Sequence of chain 1.A:
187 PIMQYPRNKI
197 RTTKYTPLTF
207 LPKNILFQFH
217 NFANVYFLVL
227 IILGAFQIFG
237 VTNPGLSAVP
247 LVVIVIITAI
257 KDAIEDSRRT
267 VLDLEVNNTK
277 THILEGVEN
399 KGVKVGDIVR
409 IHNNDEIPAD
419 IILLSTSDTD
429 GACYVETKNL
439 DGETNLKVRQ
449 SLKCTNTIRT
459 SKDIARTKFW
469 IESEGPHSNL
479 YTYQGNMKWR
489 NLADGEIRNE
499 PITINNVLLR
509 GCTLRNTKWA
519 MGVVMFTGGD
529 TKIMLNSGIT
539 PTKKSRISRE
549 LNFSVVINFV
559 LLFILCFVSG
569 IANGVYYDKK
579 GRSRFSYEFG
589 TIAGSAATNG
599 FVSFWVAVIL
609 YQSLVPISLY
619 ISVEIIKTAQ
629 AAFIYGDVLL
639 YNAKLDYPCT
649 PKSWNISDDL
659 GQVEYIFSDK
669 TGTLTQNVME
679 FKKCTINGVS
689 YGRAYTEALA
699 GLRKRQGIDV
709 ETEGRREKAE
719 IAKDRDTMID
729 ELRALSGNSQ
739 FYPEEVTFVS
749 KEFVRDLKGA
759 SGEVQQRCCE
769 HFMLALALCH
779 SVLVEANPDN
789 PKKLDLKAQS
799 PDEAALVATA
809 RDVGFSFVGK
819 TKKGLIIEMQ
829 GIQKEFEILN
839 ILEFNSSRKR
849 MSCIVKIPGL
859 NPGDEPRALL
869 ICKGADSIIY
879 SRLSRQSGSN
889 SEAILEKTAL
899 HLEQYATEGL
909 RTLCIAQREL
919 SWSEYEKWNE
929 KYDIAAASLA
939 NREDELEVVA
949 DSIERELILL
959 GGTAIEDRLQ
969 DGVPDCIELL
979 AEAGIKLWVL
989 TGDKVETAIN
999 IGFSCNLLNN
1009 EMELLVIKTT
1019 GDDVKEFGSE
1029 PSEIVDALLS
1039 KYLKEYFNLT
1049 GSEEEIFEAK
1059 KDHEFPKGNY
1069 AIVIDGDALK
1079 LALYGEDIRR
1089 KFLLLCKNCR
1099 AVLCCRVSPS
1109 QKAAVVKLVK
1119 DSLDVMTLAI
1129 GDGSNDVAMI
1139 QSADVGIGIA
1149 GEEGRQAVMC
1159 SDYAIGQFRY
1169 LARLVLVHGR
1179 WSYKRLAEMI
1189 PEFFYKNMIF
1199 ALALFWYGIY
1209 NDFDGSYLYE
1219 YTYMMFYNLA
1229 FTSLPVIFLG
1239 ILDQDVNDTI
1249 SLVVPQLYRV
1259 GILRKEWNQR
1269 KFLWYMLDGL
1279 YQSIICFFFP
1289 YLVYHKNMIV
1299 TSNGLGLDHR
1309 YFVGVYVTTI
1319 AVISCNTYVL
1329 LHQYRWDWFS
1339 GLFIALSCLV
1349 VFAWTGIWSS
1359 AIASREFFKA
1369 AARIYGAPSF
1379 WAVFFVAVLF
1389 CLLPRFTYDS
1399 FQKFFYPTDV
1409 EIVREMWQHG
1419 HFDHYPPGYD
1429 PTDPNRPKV

Binding-site contacts:
Ligand atom O7 contacts residue ASN240 of chain 1.B at 4.1 Å.
Ligand atom C8 contacts residue TRP348 of chain 1.B at 3.3 Å (hydrophobic).
Ligand atom N2 contacts residue ASN240 of chain 1.B at 3.0 Å (h-bond).
Ligand atom O5 contacts residue ASN240 of chain 1.B at 2.3 Å (h-bond).
Ligand atom C4 contacts residue ASN240 of chain 1.B at 4.0 Å.
Ligand atom C1 contacts residue ASN240 of chain 1.B at 1.4 Å.
Ligand atom O5 contacts residue HIS347 of chain 1.B at 4.1 Å.
Ligand atom C8 contacts residue SER237 of chain 1.B at 3.5 Å.
Ligand atom C2 contacts residue PHE152 of chain 1.B at 3.7 Å (hydrophobic).
Ligand atom C2 contacts residue ASN240 of chain 1.B at 2.4 Å.
Ligand atom C6 contacts residue LYS291 of chain 1.B at 3.6 Å.
Ligand atom O4 contacts residue PHE152 of chain 1.B at 3.2 Å.
Ligand atom C4 contacts residue PHE152 of chain 1.B at 3.9 Å (hydrophobic).
Ligand atom O7 contacts residue TYR288 of chain 1.B at 2.9 Å (h-bond).
Ligand atom N2 contacts residue PHE152 of chain 1.B at 3.9 Å.
Ligand atom C3 contacts residue TYR288 of chain 1.B at 3.9 Å (hydrophobic).
Ligand atom C7 contacts residue ASN240 of chain 1.B at 3.8 Å.
Ligand atom C1 contacts residue PHE152 of chain 1.B at 4.0 Å (hydrophobic).
Ligand atom C6 contacts residue GLU290 of chain 1.B at 3.5 Å.
Ligand atom C8 contacts residue TYR585 of chain 1.A at 3.6 Å (hydrophobic).
Ligand atom C5 contacts residue TYR288 of chain 1.B at 4.0 Å (hydrophobic).
Ligand atom C3 contacts residue ASN240 of chain 1.B at 3.7 Å.
Ligand atom C5 contacts residue ASN240 of chain 1.B at 3.6 Å.
Ligand atom C8 contacts residue MET238 of chain 1.B at 3.3 Å (hydrophobic).
Ligand atom O7 contacts residue ASN236 of chain 1.B at 3.7 Å.
Ligand atom C2 contacts residue HIS347 of chain 1.B at 3.7 Å.
Ligand atom O3 contacts residue PRO349 of chain 1.B at 3.2 Å.
Ligand atom C1 contacts residue TYR288 of chain 1.B at 4.0 Å (hydrophobic).
Ligand atom N2 contacts residue PRO349 of chain 1.B at 4.0 Å.
Ligand atom C8 contacts residue PRO349 of chain 1.B at 3.9 Å (hydrophobic).
Ligand atom C7 contacts residue MET238 of chain 1.B at 3.7 Å (hydrophobic).
Ligand atom C5 contacts residue PRO287 of chain 1.B at 3.8 Å (hydrophobic).
Ligand atom C8 contacts residue ASN236 of chain 1.B at 3.8 Å.
Ligand atom N2 contacts residue MET238 of chain 1.B at 4.0 Å.
Ligand atom C6 contacts residue PRO287 of chain 1.B at 3.8 Å (hydrophobic).
Ligand atom C2 contacts residue PRO349 of chain 1.B at 4.0 Å (hydrophobic).
Ligand atom N2 contacts residue TRP348 of chain 1.B at 3.2 Å.
Ligand atom O6 contacts residue LYS291 of chain 1.B at 3.5 Å.
Ligand atom C7 contacts residue TRP348 of chain 1.B at 3.9 Å (hydrophobic).
Ligand atom O2 contacts residue GLU290 of chain 1.B at 4.1 Å.

A small-molecule ligand and the protein it binds are described below.
Small molecule (SMILES): CC(=O)N[C@H]1[C@H](O[C@H]2[C@H](O)[C@@H](NC(C)=O)CO[C@@H]2CO)O[C@H](CO)[C@@H](O[C@@H]2O[C@H](CO)[C@@H](O)[C@H](O)[C@@H]2O)[C@@H]1O

Sequence of chain 1.B:
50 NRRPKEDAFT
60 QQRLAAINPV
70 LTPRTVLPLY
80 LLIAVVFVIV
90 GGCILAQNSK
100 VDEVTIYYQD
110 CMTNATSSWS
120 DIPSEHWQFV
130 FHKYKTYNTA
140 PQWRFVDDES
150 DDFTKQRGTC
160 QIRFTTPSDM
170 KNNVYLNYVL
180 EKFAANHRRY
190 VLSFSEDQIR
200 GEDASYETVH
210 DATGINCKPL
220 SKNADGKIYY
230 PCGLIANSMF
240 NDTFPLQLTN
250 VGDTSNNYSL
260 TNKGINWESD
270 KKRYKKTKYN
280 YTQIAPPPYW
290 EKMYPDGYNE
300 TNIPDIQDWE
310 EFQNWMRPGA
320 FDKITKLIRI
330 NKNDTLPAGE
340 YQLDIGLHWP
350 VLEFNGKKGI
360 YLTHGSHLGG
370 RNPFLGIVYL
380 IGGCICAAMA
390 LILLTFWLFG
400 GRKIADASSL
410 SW